Binding-site contacts:
Ligand atom C3 contacts residue ASN388 of chain 35.E at 3.8 Å.
Ligand atom C1 contacts residue ARG358 of chain 35.E at 3.7 Å.
Ligand atom C2 contacts residue ASN388 of chain 35.E at 2.5 Å.
Ligand atom O7 contacts residue TYR41 of chain 35.E at 3.3 Å (h-bond).
Ligand atom C4 contacts residue ASP338 of chain 35.E at 4.3 Å.
Ligand atom C3 contacts residue ASP338 of chain 35.E at 4.5 Å.
Ligand atom C2 contacts residue ARG358 of chain 35.E at 4.3 Å.
Ligand atom O5 contacts residue ASN388 of chain 35.E at 2.3 Å (h-bond).
Ligand atom O5 contacts residue TYR41 of chain 35.E at 4.4 Å.
Ligand atom O6 contacts residue ARG358 of chain 35.E at 3.3 Å.
Ligand atom O4 contacts residue ASP338 of chain 35.E at 4.2 Å.
Ligand atom O5 contacts residue ASP338 of chain 35.E at 4.2 Å.
Ligand atom C1 contacts residue ASN388 of chain 35.E at 1.4 Å.
Ligand atom C7 contacts residue SER390 of chain 35.E at 4.2 Å.
Ligand atom O6 contacts residue HIS339 of chain 35.E at 3.9 Å.
Ligand atom C8 contacts residue SER390 of chain 35.E at 3.3 Å.
Ligand atom C5 contacts residue TYR41 of chain 35.E at 3.4 Å (hydrophobic).
Ligand atom C4 contacts residue TYR41 of chain 35.E at 3.9 Å (hydrophobic).
Ligand atom C8 contacts residue TYR41 of chain 35.E at 3.6 Å (hydrophobic).
Ligand atom O7 contacts residue ASN388 of chain 35.E at 3.9 Å.
Ligand atom C3 contacts residue TYR41 of chain 35.E at 4.2 Å (hydrophobic).
Ligand atom O4 contacts residue TYR41 of chain 35.E at 3.5 Å (h-bond).
Ligand atom C6 contacts residue ASP338 of chain 35.E at 3.3 Å.
Ligand atom C7 contacts residue ASN388 of chain 35.E at 3.6 Å.
Ligand atom N2 contacts residue TYR41 of chain 35.E at 4.3 Å.
Ligand atom C4 contacts residue ASN388 of chain 35.E at 4.2 Å.
Ligand atom C8 contacts residue GLU61 of chain 35.E at 3.3 Å.
Ligand atom C1 contacts residue ASP338 of chain 35.E at 4.3 Å.
Ligand atom O7 contacts residue GLN39 of chain 35.E at 2.9 Å (h-bond).
Ligand atom O6 contacts residue TYR386 of chain 35.E at 4.0 Å.
Ligand atom C6 contacts residue ARG358 of chain 35.E at 4.4 Å.
Ligand atom C5 contacts residue ASP338 of chain 35.E at 3.5 Å.
Ligand atom N2 contacts residue ASN388 of chain 35.E at 2.9 Å (h-bond).
Ligand atom O5 contacts residue ARG358 of chain 35.E at 3.4 Å (salt-bridge).
Ligand atom O6 contacts residue ASP338 of chain 35.E at 2.9 Å (salt-bridge).
Ligand atom C7 contacts residue TYR41 of chain 35.E at 3.5 Å (hydrophobic).
Ligand atom C6 contacts residue TYR41 of chain 35.E at 3.6 Å (hydrophobic).
Ligand atom C5 contacts residue ASN388 of chain 35.E at 3.6 Å.
Ligand atom O6 contacts residue TYR41 of chain 35.E at 3.6 Å.
Ligand atom C7 contacts residue GLN39 of chain 35.E at 4.1 Å.

Sequence of chain 35.E:
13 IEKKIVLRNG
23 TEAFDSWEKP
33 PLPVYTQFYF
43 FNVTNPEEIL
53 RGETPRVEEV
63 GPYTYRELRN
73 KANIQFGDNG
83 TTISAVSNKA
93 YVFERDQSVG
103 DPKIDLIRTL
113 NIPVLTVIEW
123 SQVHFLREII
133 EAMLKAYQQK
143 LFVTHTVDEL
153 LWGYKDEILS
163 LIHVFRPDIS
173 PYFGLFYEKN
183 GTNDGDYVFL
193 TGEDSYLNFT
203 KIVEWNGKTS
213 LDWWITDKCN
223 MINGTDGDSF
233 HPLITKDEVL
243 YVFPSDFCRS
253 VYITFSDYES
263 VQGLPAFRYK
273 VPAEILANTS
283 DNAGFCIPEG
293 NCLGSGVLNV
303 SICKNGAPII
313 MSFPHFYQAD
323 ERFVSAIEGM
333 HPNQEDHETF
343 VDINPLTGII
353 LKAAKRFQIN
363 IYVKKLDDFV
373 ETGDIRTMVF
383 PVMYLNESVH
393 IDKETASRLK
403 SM

A protein and the small-molecule ligand that binds it are described below.
Small molecule (SMILES): CC(=O)N[C@H]1[C@H](O[C@H]2[C@H](O)[C@@H](NC(C)=O)CO[C@@H]2CO)O[C@H](CO)[C@@H](O[C@@H]2O[C@H](CO[C@H]3O[C@H](CO)[C@@H](O)[C@H](O)[C@@H]3O)[C@@H](O)[C@H](O[C@H]3O[C@H](CO)[C@@H](O)[C@H](O)[C@@H]3O)[C@@H]2O)[C@@H]1O